The small molecule below binds the protein below.
Small molecule (SMILES): CN[C@@H]1CCc2c(ccc(O)c2O)[C@H]1O

Binding-site contacts:
Ligand atom OAM contacts residue ASP144 of chain 1.D at 2.4 Å (salt-bridge).
Ligand atom CAH contacts residue TYR339 of chain 1.D at 3.7 Å (hydrophobic).
Ligand atom NAN contacts residue TYR347 of chain 1.D at 4.0 Å.
Ligand atom CAC contacts residue SER234 of chain 1.D at 4.1 Å.
Ligand atom CAC contacts residue VAL145 of chain 1.D at 4.3 Å (hydrophobic).
Ligand atom CAB contacts residue PHE321 of chain 1.D at 3.9 Å (hydrophobic).
Ligand atom CAA contacts residue VAL148 of chain 1.D at 3.5 Å (hydrophobic).
Ligand atom CAD contacts residue SER234 of chain 1.D at 3.7 Å.
Ligand atom CAB contacts residue SER238 of chain 1.D at 4.0 Å.
Ligand atom CAO contacts residue ASN343 of chain 1.D at 3.9 Å.
Ligand atom CAO contacts residue PHE224 of chain 1.D at 4.1 Å (hydrophobic).
Ligand atom CAI contacts residue ASP144 of chain 1.D at 3.3 Å.
Ligand atom CAH contacts residue PHE224 of chain 1.D at 3.5 Å (hydrophobic).
Ligand atom CAE contacts residue PHE320 of chain 1.D at 4.1 Å (hydrophobic).
Ligand atom OAK contacts residue SER234 of chain 1.D at 2.6 Å (h-bond).
Ligand atom OAM contacts residue VAL148 of chain 1.D at 3.9 Å.
Ligand atom OAL contacts residue SER234 of chain 1.D at 3.2 Å (h-bond).
Ligand atom CAF contacts residue PHE320 of chain 1.D at 3.9 Å (hydrophobic).
Ligand atom CAO contacts residue ASP144 of chain 1.D at 4.0 Å.
Ligand atom NAN contacts residue ASN343 of chain 1.D at 3.0 Å (h-bond).
Ligand atom OAL contacts residue PHE321 of chain 1.D at 4.1 Å.
Ligand atom OAL contacts residue SER238 of chain 1.D at 2.7 Å (h-bond).
Ligand atom OAL contacts residue SER235 of chain 1.D at 4.0 Å.
Ligand atom CAG contacts residue TYR339 of chain 1.D at 3.9 Å (hydrophobic).
Ligand atom CAD contacts residue ASN324 of chain 1.D at 4.1 Å.
Ligand atom OAM contacts residue TYR347 of chain 1.D at 3.7 Å.
Ligand atom CAB contacts residue VAL148 of chain 1.D at 3.6 Å (hydrophobic).
Ligand atom CAJ contacts residue ASN343 of chain 1.D at 3.9 Å.
Ligand atom OAK contacts residue ASN324 of chain 1.D at 3.7 Å.
Ligand atom CAJ contacts residue ASP144 of chain 1.D at 3.4 Å.
Ligand atom CAC contacts residue PHE321 of chain 1.D at 4.0 Å (hydrophobic).
Ligand atom CAG contacts residue ASN324 of chain 1.D at 4.0 Å.
Ligand atom CAC contacts residue SER238 of chain 1.D at 3.7 Å.
Ligand atom CAI contacts residue ASN343 of chain 1.D at 3.9 Å.
Ligand atom CAG contacts residue PHE224 of chain 1.D at 3.7 Å (hydrophobic).
Ligand atom CAG contacts residue PHE320 of chain 1.D at 4.1 Å (hydrophobic).
Ligand atom NAN contacts residue ASP144 of chain 1.D at 3.2 Å (salt-bridge).
Ligand atom CAH contacts residue PHE320 of chain 1.D at 4.1 Å (hydrophobic).
Ligand atom OAM contacts residue ASN343 of chain 1.D at 3.8 Å.
Ligand atom CAJ contacts residue PHE320 of chain 1.D at 3.6 Å (hydrophobic).

Sequence of chain 1.D:
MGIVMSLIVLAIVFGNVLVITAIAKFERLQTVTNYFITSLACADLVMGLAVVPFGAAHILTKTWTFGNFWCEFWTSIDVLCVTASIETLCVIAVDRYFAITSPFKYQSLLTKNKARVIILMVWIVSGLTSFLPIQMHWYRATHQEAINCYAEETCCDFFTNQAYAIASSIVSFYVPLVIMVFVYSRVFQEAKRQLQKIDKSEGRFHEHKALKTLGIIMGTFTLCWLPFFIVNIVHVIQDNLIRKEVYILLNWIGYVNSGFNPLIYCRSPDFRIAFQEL